Sequence of chain 4.A:
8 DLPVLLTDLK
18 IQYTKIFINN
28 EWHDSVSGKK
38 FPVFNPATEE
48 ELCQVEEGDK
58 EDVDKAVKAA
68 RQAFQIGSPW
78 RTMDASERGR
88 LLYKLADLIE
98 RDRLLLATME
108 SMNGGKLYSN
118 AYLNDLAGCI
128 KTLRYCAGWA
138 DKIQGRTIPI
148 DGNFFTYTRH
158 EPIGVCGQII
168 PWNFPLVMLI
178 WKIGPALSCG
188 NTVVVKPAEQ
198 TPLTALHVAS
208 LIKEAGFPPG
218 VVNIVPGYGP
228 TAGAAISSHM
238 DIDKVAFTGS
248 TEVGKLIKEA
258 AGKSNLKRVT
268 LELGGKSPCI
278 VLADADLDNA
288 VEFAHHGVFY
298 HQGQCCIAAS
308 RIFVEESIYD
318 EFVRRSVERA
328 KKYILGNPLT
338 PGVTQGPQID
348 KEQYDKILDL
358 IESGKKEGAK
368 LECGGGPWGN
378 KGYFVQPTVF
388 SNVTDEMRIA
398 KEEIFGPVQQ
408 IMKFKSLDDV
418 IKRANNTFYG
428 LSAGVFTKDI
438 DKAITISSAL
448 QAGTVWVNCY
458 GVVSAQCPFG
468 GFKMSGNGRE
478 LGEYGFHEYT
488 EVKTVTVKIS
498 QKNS

A small-molecule ligand and the protein it binds are described below.
Small molecule (SMILES): Cc1nc2ccccc2c2oc(C(=O)N3CCCCC3)cc12

Binding-site contacts:
Ligand atom C2 contacts residue TYR297 of chain 4.A at 3.7 Å (hydrophobic).
Ligand atom C2 contacts residue HIS293 of chain 4.A at 3.8 Å.
Ligand atom C18 contacts residue VAL174 of chain 4.A at 4.1 Å (hydrophobic).
Ligand atom C18 contacts residue MET175 of chain 4.A at 3.9 Å (hydrophobic).
Ligand atom C20 contacts residue CYS303 of chain 4.A at 3.8 Å (hydrophobic).
Ligand atom C6 contacts residue TYR297 of chain 4.A at 3.8 Å (hydrophobic).
Ligand atom C1 contacts residue GLY458 of chain 4.A at 4.1 Å.
Ligand atom C3 contacts residue GLY458 of chain 4.A at 4.0 Å.
Ligand atom C5 contacts residue GLY458 of chain 4.A at 3.7 Å.
Ligand atom C15 contacts residue PHE171 of chain 4.A at 3.8 Å (hydrophobic).
Ligand atom O16 contacts residue PHE171 of chain 4.A at 3.7 Å.
Ligand atom C13 contacts residue TYR297 of chain 4.A at 4.2 Å (hydrophobic).
Ligand atom C2 contacts residue GLY458 of chain 4.A at 4.0 Å.
Ligand atom C9 contacts residue TYR297 of chain 4.A at 4.0 Å (hydrophobic).
Ligand atom O11 contacts residue TYR297 of chain 4.A at 3.9 Å.
Ligand atom C14 contacts residue ASN121 of chain 4.A at 4.1 Å.
Ligand atom C7 contacts residue TYR297 of chain 4.A at 3.8 Å (hydrophobic).
Ligand atom C6 contacts residue GLY458 of chain 4.A at 3.7 Å.
Ligand atom C3 contacts residue TYR297 of chain 4.A at 3.9 Å (hydrophobic).
Ligand atom N17 contacts residue PHE171 of chain 4.A at 4.0 Å.
Ligand atom C20 contacts residue PHE466 of chain 4.A at 3.9 Å (hydrophobic).
Ligand atom C21 contacts residue ILE304 of chain 4.A at 3.8 Å (hydrophobic).
Ligand atom C2 contacts residue ILE304 of chain 4.A at 4.1 Å (hydrophobic).
Ligand atom C8 contacts residue GLY458 of chain 4.A at 4.1 Å.
Ligand atom C19 contacts residue TRP178 of chain 4.A at 3.4 Å (hydrophobic).
Ligand atom C1 contacts residue TYR297 of chain 4.A at 3.9 Å (hydrophobic).
Ligand atom C4 contacts residue TYR297 of chain 4.A at 4.0 Å (hydrophobic).
Ligand atom N10 contacts residue GLY458 of chain 4.A at 3.9 Å.
Ligand atom C18 contacts residue PHE171 of chain 4.A at 4.1 Å (hydrophobic).
Ligand atom C20 contacts residue TRP178 of chain 4.A at 4.0 Å (hydrophobic).
Ligand atom C5 contacts residue TYR297 of chain 4.A at 3.8 Å (hydrophobic).
Ligand atom C7 contacts residue GLY458 of chain 4.A at 3.9 Å.
Ligand atom C3 contacts residue HIS293 of chain 4.A at 3.4 Å.
Ligand atom C3 contacts residue GLY294 of chain 4.A at 3.7 Å.
Ligand atom C9 contacts residue GLY458 of chain 4.A at 4.1 Å.
Ligand atom C19 contacts residue MET175 of chain 4.A at 3.7 Å (hydrophobic).
Ligand atom C2 contacts residue GLY294 of chain 4.A at 4.0 Å.
Ligand atom C8 contacts residue TYR297 of chain 4.A at 3.9 Å (hydrophobic).
Ligand atom C1 contacts residue ILE304 of chain 4.A at 3.8 Å (hydrophobic).
Ligand atom N10 contacts residue TYR297 of chain 4.A at 3.9 Å.